Binding-site contacts:
Ligand atom C7 contacts residue TYR130 of chain 2.A at 4.0 Å (hydrophobic).
Ligand atom C9 contacts residue LYS70 of chain 2.A at 3.8 Å.
Ligand atom C7 contacts residue LYS70 of chain 2.A at 3.5 Å.
Ligand atom C5 contacts residue LEU56 of chain 2.A at 4.5 Å (hydrophobic).
Ligand atom C5 contacts residue ASN57 of chain 2.A at 3.6 Å.
Ligand atom C10 contacts residue LEU56 of chain 2.A at 3.9 Å (hydrophobic).
Ligand atom C1 contacts residue THR107 of chain 2.A at 3.9 Å.
Ligand atom C5 contacts residue ASN53 of chain 2.A at 4.0 Å.
Ligand atom C9 contacts residue LEU69 of chain 2.A at 4.3 Å (hydrophobic).
Ligand atom C6 contacts residue TYR130 of chain 2.A at 3.8 Å (hydrophobic).
Ligand atom C3 contacts residue THR107 of chain 2.A at 3.9 Å.
Ligand atom C9 contacts residue LEU56 of chain 2.A at 4.0 Å (hydrophobic).
Ligand atom C2 contacts residue TYR130 of chain 2.A at 3.4 Å (hydrophobic).
Ligand atom N contacts residue ASN53 of chain 2.A at 3.9 Å.
Ligand atom N contacts residue ASN57 of chain 2.A at 2.8 Å (h-bond).
Ligand atom C8 contacts residue LEU69 of chain 2.A at 4.0 Å (hydrophobic).
Ligand atom C4 contacts residue ASN53 of chain 2.A at 3.5 Å.
Ligand atom O contacts residue ASN53 of chain 2.A at 3.8 Å.
Ligand atom C8 contacts residue LYS70 of chain 2.A at 3.3 Å.
Ligand atom C9 contacts residue MET66 of chain 2.A at 3.9 Å (hydrophobic).
Ligand atom C3 contacts residue TYR130 of chain 2.A at 4.1 Å (hydrophobic).
Ligand atom C6 contacts residue LYS70 of chain 2.A at 4.1 Å.
Ligand atom C1 contacts residue ILE73 of chain 2.A at 4.2 Å (hydrophobic).
Ligand atom C8 contacts residue ILE73 of chain 2.A at 3.7 Å (hydrophobic).
Ligand atom C2 contacts residue ASN53 of chain 2.A at 3.5 Å.
Ligand atom C7 contacts residue ILE73 of chain 2.A at 3.3 Å (hydrophobic).
Ligand atom C10 contacts residue LYS70 of chain 2.A at 3.9 Å.
Ligand atom C7 contacts residue LEU56 of chain 2.A at 4.4 Å (hydrophobic).
Ligand atom C1 contacts residue ALA105 of chain 2.A at 4.0 Å (hydrophobic).
Ligand atom C8 contacts residue LEU56 of chain 2.A at 4.1 Å (hydrophobic).
Ligand atom C10 contacts residue ASN57 of chain 2.A at 3.5 Å.
Ligand atom C1 contacts residue ASN53 of chain 2.A at 4.1 Å.
Ligand atom C5 contacts residue LYS70 of chain 2.A at 4.1 Å.
Ligand atom C6 contacts residue ILE73 of chain 2.A at 4.4 Å (hydrophobic).
Ligand atom C6 contacts residue ASN53 of chain 2.A at 3.9 Å.
Ligand atom C4 contacts residue ASN57 of chain 2.A at 3.6 Å.
Ligand atom C8 contacts residue MET66 of chain 2.A at 4.0 Å (hydrophobic).
Ligand atom O contacts residue ASN57 of chain 2.A at 2.9 Å (h-bond).
Ligand atom C3 contacts residue ASN53 of chain 2.A at 3.3 Å.
Ligand atom C1 contacts residue TYR130 of chain 2.A at 3.1 Å (hydrophobic).

Sequence of chain 2.A:
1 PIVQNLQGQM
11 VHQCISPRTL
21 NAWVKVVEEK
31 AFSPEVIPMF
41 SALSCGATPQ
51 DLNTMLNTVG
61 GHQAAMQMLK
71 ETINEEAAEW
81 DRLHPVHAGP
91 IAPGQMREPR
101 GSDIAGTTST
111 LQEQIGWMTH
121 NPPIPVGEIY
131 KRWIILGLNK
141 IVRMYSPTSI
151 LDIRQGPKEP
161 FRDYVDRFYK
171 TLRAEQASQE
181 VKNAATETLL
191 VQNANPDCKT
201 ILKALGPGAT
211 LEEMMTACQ

A protein and the small-molecule ligand that binds it are described below.
Small molecule (SMILES): Cc1cc(O)nc2ccccc12